Sequence of chain 1.D:
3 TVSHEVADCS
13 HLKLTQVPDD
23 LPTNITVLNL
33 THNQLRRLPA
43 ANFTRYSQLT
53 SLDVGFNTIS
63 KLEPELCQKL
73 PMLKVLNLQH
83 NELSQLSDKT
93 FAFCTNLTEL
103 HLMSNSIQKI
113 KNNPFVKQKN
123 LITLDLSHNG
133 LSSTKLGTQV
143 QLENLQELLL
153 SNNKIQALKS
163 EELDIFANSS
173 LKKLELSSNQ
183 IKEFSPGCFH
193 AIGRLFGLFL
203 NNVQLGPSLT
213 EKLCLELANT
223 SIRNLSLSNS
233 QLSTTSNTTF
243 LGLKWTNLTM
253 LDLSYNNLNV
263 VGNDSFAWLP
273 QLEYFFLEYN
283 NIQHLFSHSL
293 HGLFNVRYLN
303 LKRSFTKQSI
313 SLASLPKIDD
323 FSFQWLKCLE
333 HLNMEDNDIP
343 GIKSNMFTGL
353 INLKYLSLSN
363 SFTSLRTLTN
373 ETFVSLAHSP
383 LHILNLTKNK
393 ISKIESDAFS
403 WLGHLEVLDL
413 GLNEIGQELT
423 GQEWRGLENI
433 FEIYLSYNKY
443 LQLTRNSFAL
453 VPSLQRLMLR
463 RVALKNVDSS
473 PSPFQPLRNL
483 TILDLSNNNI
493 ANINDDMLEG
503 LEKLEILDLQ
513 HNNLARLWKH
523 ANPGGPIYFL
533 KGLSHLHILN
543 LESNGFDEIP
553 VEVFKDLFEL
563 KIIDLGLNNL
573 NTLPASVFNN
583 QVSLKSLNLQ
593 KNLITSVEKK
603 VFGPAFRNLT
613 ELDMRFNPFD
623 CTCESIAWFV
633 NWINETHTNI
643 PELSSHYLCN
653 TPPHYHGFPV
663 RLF

Binding-site contacts:
Ligand atom C1 contacts residue ASN26 of chain 1.D at 4.0 Å.
Ligand atom C2 contacts residue ASN26 of chain 1.D at 4.2 Å.
Ligand atom N2 contacts residue ASN26 of chain 1.D at 3.5 Å (h-bond).
Ligand atom O1 contacts residue ASN26 of chain 1.D at 3.1 Å (h-bond).
Ligand atom C8 contacts residue GLU7 of chain 1.D at 3.4 Å.
Ligand atom O7 contacts residue ASN26 of chain 1.D at 3.1 Å (h-bond).
Ligand atom C7 contacts residue ASN26 of chain 1.D at 3.0 Å.
Ligand atom C8 contacts residue ASN26 of chain 1.D at 3.1 Å.

The protein below binds the small molecule below.
Small molecule (SMILES): CC(=O)N[C@@H]1[C@@H](O)[C@H](O)[C@@H](CO)O[C@H]1O